Sequence of chain 1.A:
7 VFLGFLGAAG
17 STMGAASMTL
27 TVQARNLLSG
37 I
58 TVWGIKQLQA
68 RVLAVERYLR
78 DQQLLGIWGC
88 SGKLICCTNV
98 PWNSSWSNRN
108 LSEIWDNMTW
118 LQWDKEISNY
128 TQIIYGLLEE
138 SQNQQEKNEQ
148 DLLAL

Binding-site contacts:
Ligand atom O5 contacts residue ASN100 of chain 1.A at 2.3 Å (h-bond).
Ligand atom C1 contacts residue SER102 of chain 1.A at 4.3 Å.
Ligand atom N2 contacts residue ASN100 of chain 1.A at 3.0 Å (h-bond).
Ligand atom C5 contacts residue ASN100 of chain 1.A at 3.6 Å.
Ligand atom C1 contacts residue ASN100 of chain 1.A at 1.4 Å.
Ligand atom C3 contacts residue ASN100 of chain 1.A at 3.8 Å.
Ligand atom C8 contacts residue ASN100 of chain 1.A at 4.3 Å.
Ligand atom C2 contacts residue ASN100 of chain 1.A at 2.5 Å.
Ligand atom C4 contacts residue ASN100 of chain 1.A at 4.2 Å.
Ligand atom O7 contacts residue ASN100 of chain 1.A at 3.3 Å (h-bond).
Ligand atom C7 contacts residue ASN100 of chain 1.A at 3.4 Å.

This small molecule binds to this protein.
Small molecule (SMILES): CC(=O)N[C@@H]1[C@@H](O)[C@H](O)[C@@H](CO)O[C@H]1O